This protein binds this small molecule.
Small molecule (SMILES): N#Cc1c(C(F)(F)F)cc(O)n2c1nc1ccccc12

Sequence of chain 1.B:
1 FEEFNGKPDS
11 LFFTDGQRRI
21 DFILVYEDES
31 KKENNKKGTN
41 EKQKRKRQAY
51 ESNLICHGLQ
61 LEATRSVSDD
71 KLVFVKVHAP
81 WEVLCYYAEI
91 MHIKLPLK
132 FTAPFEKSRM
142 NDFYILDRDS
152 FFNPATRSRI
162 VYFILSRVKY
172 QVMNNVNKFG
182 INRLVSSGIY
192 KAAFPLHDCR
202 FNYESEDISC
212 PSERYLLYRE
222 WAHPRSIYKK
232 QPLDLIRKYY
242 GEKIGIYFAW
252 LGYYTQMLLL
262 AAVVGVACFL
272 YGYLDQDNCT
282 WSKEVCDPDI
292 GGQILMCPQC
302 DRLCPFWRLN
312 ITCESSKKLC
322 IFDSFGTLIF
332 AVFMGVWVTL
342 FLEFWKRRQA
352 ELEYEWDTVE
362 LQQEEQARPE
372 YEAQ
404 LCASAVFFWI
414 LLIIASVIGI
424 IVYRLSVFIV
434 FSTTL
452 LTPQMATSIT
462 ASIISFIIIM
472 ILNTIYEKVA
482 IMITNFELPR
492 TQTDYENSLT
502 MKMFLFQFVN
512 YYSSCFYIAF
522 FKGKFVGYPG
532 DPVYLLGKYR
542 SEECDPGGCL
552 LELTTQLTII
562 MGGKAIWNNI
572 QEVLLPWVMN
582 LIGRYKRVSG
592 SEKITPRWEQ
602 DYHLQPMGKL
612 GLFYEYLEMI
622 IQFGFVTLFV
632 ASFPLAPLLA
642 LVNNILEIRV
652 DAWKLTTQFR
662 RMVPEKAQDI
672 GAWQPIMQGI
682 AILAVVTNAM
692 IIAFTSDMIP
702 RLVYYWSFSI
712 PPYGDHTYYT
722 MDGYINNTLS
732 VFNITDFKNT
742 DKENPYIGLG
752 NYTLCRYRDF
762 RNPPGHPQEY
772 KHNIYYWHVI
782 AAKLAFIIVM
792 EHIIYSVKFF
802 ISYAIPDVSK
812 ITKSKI

Binding-site contacts:
Ligand atom C08 contacts residue PHE323 of chain 1.B at 4.3 Å (hydrophobic).
Ligand atom C20 contacts residue THR556 of chain 1.B at 3.6 Å.
Ligand atom N06 contacts residue LYS319 of chain 1.B at 3.7 Å.
Ligand atom N05 contacts residue PHE323 of chain 1.B at 4.4 Å.
Ligand atom C18 contacts residue LEU552 of chain 1.B at 4.3 Å (hydrophobic).
Ligand atom C18 contacts residue MET456 of chain 1.B at 3.8 Å (hydrophobic).
Ligand atom F02 contacts residue LYS319 of chain 1.B at 4.0 Å.
Ligand atom C17 contacts residue LYS319 of chain 1.B at 2.1 Å.
Ligand atom N06 contacts residue PHE323 of chain 1.B at 4.2 Å.
Ligand atom C13 contacts residue PHE323 of chain 1.B at 4.5 Å (hydrophobic).
Ligand atom F02 contacts residue PHE270 of chain 1.B at 3.9 Å.
Ligand atom N07 contacts residue LYS319 of chain 1.B at 1.5 Å (salt-bridge).
Ligand atom C11 contacts residue LYS319 of chain 1.B at 4.3 Å.
Ligand atom C14 contacts residue PHE270 of chain 1.B at 4.1 Å (hydrophobic).
Ligand atom C08 contacts residue LYS319 of chain 1.B at 3.9 Å.
Ligand atom C11 contacts residue PHE270 of chain 1.B at 4.4 Å (hydrophobic).
Ligand atom F02 contacts residue TYR274 of chain 1.B at 4.2 Å.
Ligand atom C19 contacts residue THR556 of chain 1.B at 4.2 Å.
Ligand atom C18 contacts residue THR556 of chain 1.B at 4.3 Å.
Ligand atom C20 contacts residue MET456 of chain 1.B at 4.3 Å (hydrophobic).
Ligand atom C09 contacts residue LYS319 of chain 1.B at 3.3 Å.
Ligand atom F03 contacts residue PHE270 of chain 1.B at 3.4 Å.
Ligand atom C16 contacts residue THR559 of chain 1.B at 4.3 Å.
Ligand atom C19 contacts residue THR559 of chain 1.B at 3.6 Å.